Sequence of chain 1.C:
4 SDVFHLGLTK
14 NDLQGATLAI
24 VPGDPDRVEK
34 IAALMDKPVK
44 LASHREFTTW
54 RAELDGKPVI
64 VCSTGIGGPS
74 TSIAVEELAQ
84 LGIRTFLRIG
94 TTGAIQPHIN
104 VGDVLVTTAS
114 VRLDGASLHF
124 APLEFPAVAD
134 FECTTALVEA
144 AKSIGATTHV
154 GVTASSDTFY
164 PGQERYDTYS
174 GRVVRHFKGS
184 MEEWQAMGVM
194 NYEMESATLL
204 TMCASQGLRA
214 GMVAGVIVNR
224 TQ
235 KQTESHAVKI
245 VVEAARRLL

The protein below binds the small molecule below.
Small molecule (SMILES): O=c1[nH]cc(F)c(=O)[nH]1

Binding-site contacts:
Ligand atom C6 contacts residue R2B1 of chain 1.O at 3.6 Å.
Ligand atom N1 contacts residue PHE162 of chain 1.C at 4.0 Å.
Ligand atom C4 contacts residue ARG168 of chain 1.C at 3.7 Å.
Ligand atom C2 contacts residue GLN166 of chain 1.C at 3.7 Å.
Ligand atom C2 contacts residue TYR195 of chain 1.C at 3.8 Å (hydrophobic).
Ligand atom C2 contacts residue PHE162 of chain 1.C at 3.7 Å (hydrophobic).
Ligand atom F5 contacts residue THR95 of chain 1.C at 3.7 Å.
Ligand atom F5 contacts residue ILE220 of chain 1.C at 3.6 Å.
Ligand atom O2 contacts residue TYR195 of chain 1.C at 3.9 Å.
Ligand atom O4 contacts residue GLN166 of chain 1.C at 3.5 Å (h-bond).
Ligand atom C4 contacts residue GLN166 of chain 1.C at 3.6 Å.
Ligand atom O2 contacts residue GLN166 of chain 1.C at 3.0 Å (h-bond).
Ligand atom O2 contacts residue PHE162 of chain 1.C at 4.0 Å.
Ligand atom N1 contacts residue R2B1 of chain 1.O at 2.8 Å (h-bond).
Ligand atom C2 contacts residue R2B1 of chain 1.O at 3.6 Å.
Ligand atom F5 contacts residue VAL221 of chain 1.C at 2.9 Å.
Ligand atom N3 contacts residue PHE162 of chain 1.C at 3.5 Å.
Ligand atom O4 contacts residue VAL221 of chain 1.C at 3.6 Å.
Ligand atom N1 contacts residue THR94 of chain 1.C at 3.7 Å.
Ligand atom C5 contacts residue GLY96 of chain 1.C at 3.3 Å.
Ligand atom O4 contacts residue ARG168 of chain 1.C at 2.8 Å (salt-bridge).
Ligand atom N3 contacts residue GLY96 of chain 1.C at 4.0 Å.
Ligand atom C6 contacts residue PHE162 of chain 1.C at 4.1 Å (hydrophobic).
Ligand atom C4 contacts residue PHE162 of chain 1.C at 3.6 Å (hydrophobic).
Ligand atom C6 contacts residue GLY96 of chain 1.C at 3.8 Å.
Ligand atom O4 contacts residue GLY96 of chain 1.C at 3.5 Å.
Ligand atom O2 contacts residue R2B1 of chain 1.O at 3.4 Å.
Ligand atom C4 contacts residue GLY96 of chain 1.C at 3.4 Å.
Ligand atom C5 contacts residue PHE162 of chain 1.C at 3.9 Å (hydrophobic).
Ligand atom C6 contacts residue THR94 of chain 1.C at 4.0 Å.
Ligand atom N3 contacts residue GLN166 of chain 1.C at 2.7 Å (h-bond).
Ligand atom N1 contacts residue THR95 of chain 1.C at 4.0 Å.
Ligand atom C2 contacts residue GLU196 of chain 1.C at 4.1 Å.
Ligand atom O2 contacts residue GLU196 of chain 1.C at 3.4 Å.
Ligand atom C5 contacts residue VAL221 of chain 1.C at 3.9 Å (hydrophobic).
Ligand atom C5 contacts residue THR95 of chain 1.C at 3.6 Å.
Ligand atom O2 contacts residue MET197 of chain 1.C at 3.5 Å.
Ligand atom N3 contacts residue TYR195 of chain 1.C at 3.9 Å.
Ligand atom C6 contacts residue THR95 of chain 1.C at 3.7 Å.
Ligand atom F5 contacts residue GLY96 of chain 1.C at 3.6 Å.